The small molecule below binds the protein below.
Small molecule (SMILES): CC(=O)N[C@@H]1[C@@H](O)[C@H](O)[C@@H](CO)O[C@H]1O

Binding-site contacts:
Ligand atom C4 contacts residue ASN598 of chain 1.A at 4.2 Å.
Ligand atom C3 contacts residue ASN598 of chain 1.A at 3.8 Å.
Ligand atom C7 contacts residue ASN598 of chain 1.A at 3.1 Å.
Ligand atom C1 contacts residue ASN598 of chain 1.A at 1.4 Å.
Ligand atom C5 contacts residue ASN598 of chain 1.A at 3.6 Å.
Ligand atom C6 contacts residue THR600 of chain 1.A at 4.4 Å.
Ligand atom C7 contacts residue GLN626 of chain 1.A at 4.5 Å.
Ligand atom C8 contacts residue ASN598 of chain 1.A at 3.3 Å.
Ligand atom C2 contacts residue ASN598 of chain 1.A at 2.5 Å.
Ligand atom C5 contacts residue THR600 of chain 1.A at 3.7 Å.
Ligand atom C1 contacts residue THR600 of chain 1.A at 3.5 Å.
Ligand atom N2 contacts residue ASN598 of chain 1.A at 2.8 Å (h-bond).
Ligand atom O7 contacts residue ASN598 of chain 1.A at 3.5 Å (h-bond).
Ligand atom C8 contacts residue GLN626 of chain 1.A at 3.3 Å.
Ligand atom O5 contacts residue THR600 of chain 1.A at 3.4 Å.
Ligand atom O5 contacts residue ASN598 of chain 1.A at 2.4 Å (h-bond).

Sequence of chain 1.A:
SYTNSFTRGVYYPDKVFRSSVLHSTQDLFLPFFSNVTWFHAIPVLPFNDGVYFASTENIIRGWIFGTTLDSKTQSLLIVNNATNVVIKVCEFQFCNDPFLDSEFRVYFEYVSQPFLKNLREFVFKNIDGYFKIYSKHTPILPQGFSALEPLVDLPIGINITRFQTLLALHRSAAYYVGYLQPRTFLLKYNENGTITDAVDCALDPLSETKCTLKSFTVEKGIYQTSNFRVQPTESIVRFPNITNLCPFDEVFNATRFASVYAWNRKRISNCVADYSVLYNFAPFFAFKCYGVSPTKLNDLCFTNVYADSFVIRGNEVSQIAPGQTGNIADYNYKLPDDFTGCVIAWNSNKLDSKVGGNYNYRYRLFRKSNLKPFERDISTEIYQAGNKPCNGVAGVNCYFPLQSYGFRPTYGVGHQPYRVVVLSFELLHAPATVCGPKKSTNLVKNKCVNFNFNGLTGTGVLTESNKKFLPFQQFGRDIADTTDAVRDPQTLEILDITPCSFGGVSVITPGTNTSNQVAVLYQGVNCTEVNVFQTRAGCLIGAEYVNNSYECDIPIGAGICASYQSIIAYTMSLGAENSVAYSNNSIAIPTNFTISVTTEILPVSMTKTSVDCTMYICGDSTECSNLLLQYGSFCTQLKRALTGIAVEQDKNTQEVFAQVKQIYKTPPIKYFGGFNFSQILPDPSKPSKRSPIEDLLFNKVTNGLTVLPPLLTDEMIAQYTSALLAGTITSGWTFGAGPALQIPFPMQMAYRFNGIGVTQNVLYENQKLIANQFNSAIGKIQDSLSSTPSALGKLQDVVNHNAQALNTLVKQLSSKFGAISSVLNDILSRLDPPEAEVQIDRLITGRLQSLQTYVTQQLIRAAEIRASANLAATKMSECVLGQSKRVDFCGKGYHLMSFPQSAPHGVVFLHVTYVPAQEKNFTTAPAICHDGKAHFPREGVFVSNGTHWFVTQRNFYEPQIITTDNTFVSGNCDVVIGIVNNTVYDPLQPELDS